A small-molecule ligand and the protein it binds are described below.
Small molecule (SMILES): OC[C@H]1O[C@@](CO)(O[C@H]2O[C@H](CO)[C@@H](O)[C@H](O)[C@H]2O)[C@@H](O)[C@@H]1O

Sequence of chain 1.C:
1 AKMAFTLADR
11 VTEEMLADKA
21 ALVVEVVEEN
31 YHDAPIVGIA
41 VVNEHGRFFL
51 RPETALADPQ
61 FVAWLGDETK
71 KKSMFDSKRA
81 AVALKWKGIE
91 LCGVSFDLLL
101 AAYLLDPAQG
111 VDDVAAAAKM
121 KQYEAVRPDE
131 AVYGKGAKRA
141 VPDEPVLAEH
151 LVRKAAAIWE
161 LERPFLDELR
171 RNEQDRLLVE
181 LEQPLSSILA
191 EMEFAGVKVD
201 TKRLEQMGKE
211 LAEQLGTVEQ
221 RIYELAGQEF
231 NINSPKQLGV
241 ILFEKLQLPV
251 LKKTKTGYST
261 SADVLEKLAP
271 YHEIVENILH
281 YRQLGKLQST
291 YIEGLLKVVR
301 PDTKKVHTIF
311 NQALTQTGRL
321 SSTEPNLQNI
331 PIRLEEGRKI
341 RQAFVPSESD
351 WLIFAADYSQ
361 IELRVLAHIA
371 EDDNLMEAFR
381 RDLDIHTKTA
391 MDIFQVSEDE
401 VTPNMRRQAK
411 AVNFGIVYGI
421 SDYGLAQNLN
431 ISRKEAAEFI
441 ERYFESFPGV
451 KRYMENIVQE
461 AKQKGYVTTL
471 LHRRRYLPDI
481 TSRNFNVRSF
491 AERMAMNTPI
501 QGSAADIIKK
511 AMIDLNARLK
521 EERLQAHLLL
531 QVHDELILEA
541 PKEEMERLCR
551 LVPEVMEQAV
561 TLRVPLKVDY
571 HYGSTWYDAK

Binding-site contacts:
Ligand atom C4 contacts residue LYS462 of chain 1.C at 3.4 Å.
Ligand atom O4 contacts residue GLU455 of chain 1.C at 3.4 Å.
Ligand atom C1 contacts residue GLU492 of chain 1.C at 3.4 Å.
Ligand atom C2 contacts residue GLU492 of chain 1.C at 3.6 Å.
Ligand atom O2 contacts residue ARG488 of chain 1.C at 3.1 Å (salt-bridge).
Ligand atom C2 contacts residue GLU492 of chain 1.C at 4.5 Å.
Ligand atom O3 contacts residue LYS462 of chain 1.C at 3.0 Å (salt-bridge).
Ligand atom O4 contacts residue LYS462 of chain 1.C at 2.7 Å (salt-bridge).
Ligand atom O3 contacts residue GLU492 of chain 1.C at 3.7 Å.
Ligand atom O2 contacts residue GLU492 of chain 1.C at 2.5 Å (salt-bridge).
Ligand atom C3 contacts residue GLU492 of chain 1.C at 3.6 Å.
Ligand atom O2 contacts residue GLU492 of chain 1.C at 3.9 Å.
Ligand atom O3 contacts residue ILE480 of chain 1.C at 4.4 Å.
Ligand atom C1 contacts residue GLU492 of chain 1.C at 4.3 Å.
Ligand atom O3 contacts residue GLU455 of chain 1.C at 4.4 Å.
Ligand atom O3 contacts residue ARG488 of chain 1.C at 3.7 Å.
Ligand atom O3 contacts residue VAL458 of chain 1.C at 3.5 Å.
Ligand atom C2 contacts residue ARG488 of chain 1.C at 4.0 Å.
Ligand atom C3 contacts residue LYS462 of chain 1.C at 3.8 Å.
Ligand atom O1 contacts residue GLU492 of chain 1.C at 4.0 Å.